The protein below binds the small molecule below.
Small molecule (SMILES): CC(=O)N[C@H]1[C@H](O[C@H]2[C@H](O)[C@@H](NC(C)=O)CO[C@@H]2CO[C@@H]2O[C@@H](C)[C@@H](O)[C@@H](O)[C@@H]2O)O[C@H](CO)[C@@H](O[C@@H]2O[C@H](CO)[C@@H](O)[C@H](O)[C@@H]2O)[C@@H]1O

Binding-site contacts:
Ligand atom O6 contacts residue GLN328 of chain 14.E at 4.3 Å.
Ligand atom C5 contacts residue ASN307 of chain 14.E at 3.6 Å.
Ligand atom N2 contacts residue ASN307 of chain 14.E at 3.0 Å (h-bond).
Ligand atom C7 contacts residue ASN307 of chain 14.E at 4.1 Å.
Ligand atom C7 contacts residue PRO305 of chain 14.E at 4.3 Å (hydrophobic).
Ligand atom C1 contacts residue ASN307 of chain 14.E at 1.4 Å.
Ligand atom C8 contacts residue PRO305 of chain 14.E at 2.9 Å (hydrophobic).
Ligand atom C8 contacts residue ASN307 of chain 14.E at 4.5 Å.
Ligand atom C3 contacts residue ASN307 of chain 14.E at 3.8 Å.
Ligand atom C2 contacts residue ASN307 of chain 14.E at 2.5 Å.
Ligand atom C4 contacts residue ASN307 of chain 14.E at 4.2 Å.
Ligand atom O5 contacts residue ASN307 of chain 14.E at 2.3 Å (h-bond).
Ligand atom C8 contacts residue ILE306 of chain 14.E at 3.7 Å (hydrophobic).

Sequence of chain 14.E:
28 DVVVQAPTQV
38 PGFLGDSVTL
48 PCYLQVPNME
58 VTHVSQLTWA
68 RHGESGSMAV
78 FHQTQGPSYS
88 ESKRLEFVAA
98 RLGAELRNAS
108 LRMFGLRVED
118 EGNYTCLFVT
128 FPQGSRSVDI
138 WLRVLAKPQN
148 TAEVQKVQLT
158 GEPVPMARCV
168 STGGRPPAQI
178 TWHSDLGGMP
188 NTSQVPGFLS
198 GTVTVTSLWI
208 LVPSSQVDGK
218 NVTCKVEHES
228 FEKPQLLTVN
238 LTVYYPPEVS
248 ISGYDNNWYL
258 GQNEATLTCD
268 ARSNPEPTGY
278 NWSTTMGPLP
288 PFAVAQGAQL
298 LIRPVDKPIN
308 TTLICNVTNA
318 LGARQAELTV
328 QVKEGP